Binding-site contacts:
Ligand atom C6 contacts residue ARG125 of chain 1.M at 3.6 Å.
Ligand atom OP1 contacts residue ILE23 of chain 2.I at 4.4 Å.
Ligand atom OP1 contacts residue ARG125 of chain 1.M at 3.6 Å (salt-bridge).
Ligand atom OP1 contacts residue ARG131 of chain 1.M at 3.8 Å.
Ligand atom OP2 contacts residue SER77 of chain 1.M at 4.2 Å.
Ligand atom C5' contacts residue MET76 of chain 1.M at 4.4 Å (hydrophobic).
Ligand atom O4 contacts residue ASN16 of chain 2.I at 3.1 Å (h-bond).
Ligand atom C4 contacts residue SER17 of chain 2.I at 4.2 Å.
Ligand atom OP3 contacts residue ARG125 of chain 1.M at 3.2 Å.
Ligand atom OP2 contacts residue ARG131 of chain 1.M at 4.5 Å.
Ligand atom C4 contacts residue ARG125 of chain 1.M at 3.8 Å.
Ligand atom OP3 contacts residue ARG131 of chain 1.M at 3.9 Å.
Ligand atom C5 contacts residue ARG125 of chain 1.M at 3.6 Å.
Ligand atom C3' contacts residue ARG125 of chain 1.M at 4.2 Å.
Ligand atom N1 contacts residue ARG125 of chain 1.M at 4.2 Å.
Ligand atom O5' contacts residue ARG125 of chain 1.M at 4.2 Å.
Ligand atom C4 contacts residue ASN16 of chain 2.I at 3.1 Å.
Ligand atom C5 contacts residue ASN16 of chain 2.I at 4.4 Å.
Ligand atom P contacts residue ARG131 of chain 1.M at 4.1 Å.
Ligand atom N3 contacts residue ASN16 of chain 2.I at 2.3 Å (h-bond).
Ligand atom C2 contacts residue ASN16 of chain 2.I at 3.1 Å.
Ligand atom P contacts residue ARG125 of chain 1.M at 4.2 Å.
Ligand atom C2 contacts residue ARG125 of chain 1.M at 4.1 Å.
Ligand atom N3 contacts residue ARG125 of chain 1.M at 4.1 Å.
Ligand atom C5' contacts residue ARG125 of chain 1.M at 4.5 Å.
Ligand atom C2' contacts residue ARG125 of chain 1.M at 4.4 Å.
Ligand atom O4 contacts residue ARG125 of chain 1.M at 3.8 Å.
Ligand atom O4 contacts residue SER17 of chain 2.I at 3.2 Å.
Ligand atom N1 contacts residue ASN16 of chain 2.I at 4.4 Å.
Ligand atom C5' contacts residue ARG131 of chain 1.M at 3.7 Å.
Ligand atom O2 contacts residue ASN16 of chain 2.I at 3.2 Å (h-bond).
Ligand atom O5' contacts residue ARG131 of chain 1.M at 3.2 Å (salt-bridge).

Sequence of chain 1.M:
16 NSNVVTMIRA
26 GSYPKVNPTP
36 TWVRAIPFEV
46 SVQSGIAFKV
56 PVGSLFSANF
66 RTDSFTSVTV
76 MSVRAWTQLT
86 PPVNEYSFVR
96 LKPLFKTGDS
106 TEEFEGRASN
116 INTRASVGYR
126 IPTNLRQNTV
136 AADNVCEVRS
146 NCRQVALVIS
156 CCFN

Sequence of chain 2.I:
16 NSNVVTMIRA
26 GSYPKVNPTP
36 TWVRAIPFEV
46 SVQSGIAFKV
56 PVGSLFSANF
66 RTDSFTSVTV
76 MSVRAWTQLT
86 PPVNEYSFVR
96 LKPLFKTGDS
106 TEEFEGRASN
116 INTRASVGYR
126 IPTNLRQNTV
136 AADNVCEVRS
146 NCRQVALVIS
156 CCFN

A protein and the small-molecule ligand that binds it are described below.
Small molecule (SMILES): CO[P](=O)(O)O[C@H]1[C@@H](O)[C@H](n2ccc(=O)[nH]c2=O)O[C@@H]1COP(=O)(O)O